Binding-site contacts:
Ligand atom O7 contacts residue ASN186 of chain 1.C at 3.3 Å (h-bond).
Ligand atom O7 contacts residue ARG138 of chain 1.D at 4.0 Å.
Ligand atom C7 contacts residue ASN186 of chain 1.C at 3.3 Å.
Ligand atom C5 contacts residue ASN186 of chain 1.C at 3.7 Å.
Ligand atom C2 contacts residue ASN186 of chain 1.C at 2.5 Å.
Ligand atom O5 contacts residue ASN186 of chain 1.C at 2.4 Å (h-bond).
Ligand atom C1 contacts residue ASN186 of chain 1.C at 1.4 Å.
Ligand atom C4 contacts residue ASN186 of chain 1.C at 4.2 Å.
Ligand atom N2 contacts residue ASN186 of chain 1.C at 2.9 Å (h-bond).
Ligand atom C8 contacts residue ASP185 of chain 1.C at 3.5 Å.
Ligand atom C8 contacts residue ASN186 of chain 1.C at 4.4 Å.
Ligand atom C3 contacts residue ASN186 of chain 1.C at 3.8 Å.
Ligand atom C7 contacts residue ASP185 of chain 1.C at 4.4 Å.

The small molecule below binds the protein below.
Small molecule (SMILES): CC(=O)N[C@@H]1[C@@H](O)[C@H](O)[C@@H](CO)O[C@H]1O

Sequence of chain 1.C:
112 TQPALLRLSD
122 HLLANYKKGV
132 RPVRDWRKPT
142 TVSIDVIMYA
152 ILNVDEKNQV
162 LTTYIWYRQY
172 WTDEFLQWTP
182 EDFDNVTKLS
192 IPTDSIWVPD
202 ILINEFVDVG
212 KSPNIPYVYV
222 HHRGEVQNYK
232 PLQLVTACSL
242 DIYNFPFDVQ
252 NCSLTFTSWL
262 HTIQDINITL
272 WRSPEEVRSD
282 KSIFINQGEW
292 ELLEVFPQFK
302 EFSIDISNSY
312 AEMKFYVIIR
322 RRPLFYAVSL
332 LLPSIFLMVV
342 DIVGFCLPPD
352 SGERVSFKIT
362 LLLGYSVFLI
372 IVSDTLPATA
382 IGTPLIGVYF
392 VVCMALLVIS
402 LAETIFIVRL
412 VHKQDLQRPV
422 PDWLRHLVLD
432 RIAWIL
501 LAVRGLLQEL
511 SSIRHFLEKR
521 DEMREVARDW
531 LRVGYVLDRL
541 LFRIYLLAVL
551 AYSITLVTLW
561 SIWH

Sequence of chain 1.D:
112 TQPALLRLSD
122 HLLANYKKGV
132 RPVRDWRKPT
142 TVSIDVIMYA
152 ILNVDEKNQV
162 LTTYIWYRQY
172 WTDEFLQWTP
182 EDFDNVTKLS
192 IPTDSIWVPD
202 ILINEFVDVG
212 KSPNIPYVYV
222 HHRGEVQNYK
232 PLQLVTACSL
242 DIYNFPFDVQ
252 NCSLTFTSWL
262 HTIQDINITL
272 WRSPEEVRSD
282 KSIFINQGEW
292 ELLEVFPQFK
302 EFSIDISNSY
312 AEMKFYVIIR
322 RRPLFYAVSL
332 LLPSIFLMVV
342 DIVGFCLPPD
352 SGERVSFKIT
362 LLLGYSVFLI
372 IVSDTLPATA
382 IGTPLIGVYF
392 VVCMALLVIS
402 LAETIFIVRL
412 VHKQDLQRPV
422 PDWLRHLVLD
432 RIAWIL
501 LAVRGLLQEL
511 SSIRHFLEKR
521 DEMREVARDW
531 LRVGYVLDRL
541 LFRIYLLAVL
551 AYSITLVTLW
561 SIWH